Sequence of chain 3.B:
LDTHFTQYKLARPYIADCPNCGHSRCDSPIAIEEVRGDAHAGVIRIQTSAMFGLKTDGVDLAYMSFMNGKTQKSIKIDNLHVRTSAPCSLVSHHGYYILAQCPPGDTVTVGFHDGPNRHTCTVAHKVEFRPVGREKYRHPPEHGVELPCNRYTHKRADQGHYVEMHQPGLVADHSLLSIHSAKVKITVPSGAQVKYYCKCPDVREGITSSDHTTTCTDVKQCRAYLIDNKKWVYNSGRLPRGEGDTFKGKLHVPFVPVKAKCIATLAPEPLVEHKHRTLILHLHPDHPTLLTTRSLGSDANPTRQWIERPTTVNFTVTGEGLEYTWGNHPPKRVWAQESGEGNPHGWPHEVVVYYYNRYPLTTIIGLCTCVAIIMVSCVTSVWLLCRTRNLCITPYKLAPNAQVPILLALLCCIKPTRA

Binding-site contacts:
Ligand atom O6A contacts residue SER93 of chain 3.B at 3.2 Å.
Ligand atom O4 contacts residue HIS155 of chain 3.B at 3.5 Å (h-bond).
Ligand atom C3 contacts residue ARG157 of chain 3.B at 3.7 Å.
Ligand atom O4 contacts residue SER93 of chain 3.B at 3.0 Å (h-bond).
Ligand atom O6B contacts residue HIS155 of chain 3.B at 3.3 Å (h-bond).
Ligand atom SAG contacts residue ARG157 of chain 3.B at 3.6 Å (salt-bridge).
Ligand atom C2 contacts residue ALA158 of chain 3.B at 3.7 Å (hydrophobic).
Ligand atom O6A contacts residue LEU62 of chain 3.B at 3.4 Å.
Ligand atom OAH contacts residue THR4 of chain 3.B at 3.7 Å.
Ligand atom O5B contacts residue LYS156 of chain 3.B at 3.3 Å.
Ligand atom O5 contacts residue LYS156 of chain 3.B at 3.4 Å.
Ligand atom C6 contacts residue HIS94 of chain 3.B at 3.9 Å.
Ligand atom C4 contacts residue LYS156 of chain 3.B at 4.0 Å.
Ligand atom O5 contacts residue ARG157 of chain 3.B at 3.8 Å.
Ligand atom OBI contacts residue LYS156 of chain 3.B at 4.0 Å.
Ligand atom C3 contacts residue ALA158 of chain 3.B at 4.0 Å (hydrophobic).
Ligand atom C6 contacts residue SER93 of chain 3.B at 4.0 Å.
Ligand atom O3 contacts residue ALA158 of chain 3.B at 3.0 Å (h-bond).
Ligand atom OAH contacts residue ASP3 of chain 3.B at 4.0 Å.
Ligand atom O6B contacts residue LEU62 of chain 3.B at 4.0 Å.
Ligand atom C5 contacts residue LEU62 of chain 3.B at 3.8 Å (hydrophobic).
Ligand atom C6 contacts residue HIS155 of chain 3.B at 3.4 Å.
Ligand atom OAF contacts residue THR4 of chain 3.B at 2.9 Å (h-bond).
Ligand atom O6B contacts residue ARG157 of chain 3.B at 3.3 Å (salt-bridge).
Ligand atom OAF contacts residue ALA158 of chain 3.B at 3.3 Å.
Ligand atom O6B contacts residue HIS94 of chain 3.B at 4.0 Å.
Ligand atom O6A contacts residue HIS155 of chain 3.B at 3.8 Å.
Ligand atom O3 contacts residue ARG157 of chain 3.B at 3.3 Å (salt-bridge).
Ligand atom O5 contacts residue HIS155 of chain 3.B at 3.6 Å.
Ligand atom O4 contacts residue LYS156 of chain 3.B at 3.5 Å.
Ligand atom C6 contacts residue LEU62 of chain 3.B at 3.5 Å (hydrophobic).
Ligand atom OAF contacts residue ARG157 of chain 3.B at 2.8 Å (salt-bridge).
Ligand atom SAG contacts residue THR4 of chain 3.B at 3.9 Å.
Ligand atom O3 contacts residue LYS156 of chain 3.B at 3.0 Å.
Ligand atom O6A contacts residue HIS94 of chain 3.B at 3.2 Å (h-bond).
Ligand atom C3 contacts residue LYS156 of chain 3.B at 4.0 Å.
Ligand atom OAH contacts residue LEU2 of chain 3.B at 2.8 Å (h-bond).
Ligand atom O6B contacts residue LYS156 of chain 3.B at 3.3 Å.
Ligand atom OAH contacts residue ARG157 of chain 3.B at 3.1 Å (salt-bridge).
Ligand atom C5 contacts residue HIS155 of chain 3.B at 4.0 Å.

A small-molecule ligand and the protein it binds are described below.
Small molecule (SMILES): O=C(O)[C@@H]1O[C@H](O[C@H]2[C@@H](OS(=O)(=O)O)O[C@@H](O)[C@H](NS(=O)(=O)O)[C@H]2O)[C@@H](OS(=O)(=O)O)[C@H](O)[C@@H]1O